Binding-site contacts:
Ligand atom C6 contacts residue LYS35 of chain 1.D at 4.0 Å.
Ligand atom OP2 contacts residue THR67 of chain 1.D at 4.0 Å.
Ligand atom OP1 contacts residue LYS68 of chain 1.D at 2.9 Å (salt-bridge).
Ligand atom O4 contacts residue HIS34 of chain 1.D at 4.0 Å.
Ligand atom C5' contacts residue TYR39 of chain 1.D at 3.4 Å (hydrophobic).
Ligand atom O3' contacts residue GLY64 of chain 1.D at 3.4 Å.
Ligand atom P contacts residue LYS68 of chain 1.D at 3.6 Å.
Ligand atom OP2 contacts residue VAL65 of chain 1.D at 3.8 Å.
Ligand atom OP2 contacts residue LYS68 of chain 1.D at 3.3 Å.
Ligand atom P contacts residue GLY66 of chain 1.D at 3.7 Å.
Ligand atom O3' contacts residue ILE69 of chain 1.D at 3.5 Å.
Ligand atom P contacts residue NA1 of chain 1.H at 3.8 Å.
Ligand atom C1' contacts residue ALA38 of chain 1.D at 3.6 Å (hydrophobic).
Ligand atom OP2 contacts residue NA1 of chain 1.H at 4.0 Å.
Ligand atom C7 contacts residue LYS35 of chain 1.D at 3.7 Å.
Ligand atom C3' contacts residue GLY66 of chain 1.D at 3.8 Å.
Ligand atom C5' contacts residue GLY64 of chain 1.D at 3.3 Å.
Ligand atom OP2 contacts residue LYS35 of chain 1.D at 3.5 Å (salt-bridge).
Ligand atom O5' contacts residue LYS35 of chain 1.D at 3.8 Å.
Ligand atom P contacts residue GLY64 of chain 1.D at 3.7 Å.
Ligand atom P contacts residue ILE69 of chain 1.D at 3.8 Å.
Ligand atom C4' contacts residue GLY64 of chain 1.D at 3.4 Å.
Ligand atom P contacts residue LYS35 of chain 1.D at 3.5 Å.
Ligand atom OP1 contacts residue GLY66 of chain 1.D at 2.9 Å (h-bond).
Ligand atom OP2 contacts residue GLY66 of chain 1.D at 3.7 Å.
Ligand atom OP1 contacts residue NA1 of chain 1.H at 2.7 Å (h-bond).
Ligand atom O2 contacts residue ALA38 of chain 1.D at 3.8 Å.
Ligand atom OP1 contacts residue PRO63 of chain 1.D at 3.4 Å.
Ligand atom O3' contacts residue VAL65 of chain 1.D at 3.9 Å.
Ligand atom O4' contacts residue ALA38 of chain 1.D at 3.2 Å.
Ligand atom OP3 contacts residue LYS35 of chain 1.D at 2.5 Å (salt-bridge).
Ligand atom OP1 contacts residue GLY64 of chain 1.D at 2.8 Å (h-bond).
Ligand atom OP1 contacts residue LEU62 of chain 1.D at 3.6 Å.
Ligand atom C5' contacts residue GLY66 of chain 1.D at 3.5 Å.
Ligand atom OP1 contacts residue VAL65 of chain 1.D at 3.5 Å (h-bond).
Ligand atom OP1 contacts residue ILE69 of chain 1.D at 2.8 Å (h-bond).
Ligand atom O5' contacts residue GLY66 of chain 1.D at 3.5 Å.
Ligand atom C5' contacts residue GLY64 of chain 1.D at 3.9 Å.
Ligand atom O4' contacts residue LYS35 of chain 1.D at 4.0 Å.
Ligand atom OP1 contacts residue THR67 of chain 1.D at 3.7 Å.

Sequence of chain 1.D:
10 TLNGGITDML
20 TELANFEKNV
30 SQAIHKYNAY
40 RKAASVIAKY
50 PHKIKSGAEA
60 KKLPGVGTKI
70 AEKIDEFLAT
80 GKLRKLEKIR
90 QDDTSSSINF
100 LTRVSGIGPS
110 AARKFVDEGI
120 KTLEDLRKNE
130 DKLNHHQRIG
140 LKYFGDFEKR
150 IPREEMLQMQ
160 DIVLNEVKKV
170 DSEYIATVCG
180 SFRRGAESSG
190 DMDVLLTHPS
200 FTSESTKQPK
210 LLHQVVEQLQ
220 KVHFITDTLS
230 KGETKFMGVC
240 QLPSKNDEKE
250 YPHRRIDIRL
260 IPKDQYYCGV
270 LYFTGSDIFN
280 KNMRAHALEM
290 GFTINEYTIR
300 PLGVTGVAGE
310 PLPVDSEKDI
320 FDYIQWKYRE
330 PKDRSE

The protein below binds the small molecule below.
Small molecule (SMILES): Cc1cn([C@H]2C[C@H](O[P](=O)(O)OC[C@H]3O[C@@H](n4cc(C)c(=O)[nH]c4=O)C[C@@H]3O[P](=O)(O)OC[C@H]3O[C@@H](n4ccc(N)nc4=O)C[C@@H]3O[P](=O)(O)OC[C@H]3O[C@@H](n4cnc5c(=O)nc(N)[nH]c54)C[C@@H]3O[P](=O)(O)OC[C@H]3O[C@@H](n4cnc5c(=O)nc(N)[nH]c54)C[C@@H]3O)[C@@H](COP(=O)(O)O)O2)c(=O)[nH]c1=O